This small molecule binds to this protein.
Small molecule (SMILES): CC(C)CCC[C@@H](C)[C@H]1CC[C@H]2[C@@H]3CC=C4C[C@@H](O)CC[C@]4(C)[C@H]3CC[C@]12C

Sequence of chain 1.B:
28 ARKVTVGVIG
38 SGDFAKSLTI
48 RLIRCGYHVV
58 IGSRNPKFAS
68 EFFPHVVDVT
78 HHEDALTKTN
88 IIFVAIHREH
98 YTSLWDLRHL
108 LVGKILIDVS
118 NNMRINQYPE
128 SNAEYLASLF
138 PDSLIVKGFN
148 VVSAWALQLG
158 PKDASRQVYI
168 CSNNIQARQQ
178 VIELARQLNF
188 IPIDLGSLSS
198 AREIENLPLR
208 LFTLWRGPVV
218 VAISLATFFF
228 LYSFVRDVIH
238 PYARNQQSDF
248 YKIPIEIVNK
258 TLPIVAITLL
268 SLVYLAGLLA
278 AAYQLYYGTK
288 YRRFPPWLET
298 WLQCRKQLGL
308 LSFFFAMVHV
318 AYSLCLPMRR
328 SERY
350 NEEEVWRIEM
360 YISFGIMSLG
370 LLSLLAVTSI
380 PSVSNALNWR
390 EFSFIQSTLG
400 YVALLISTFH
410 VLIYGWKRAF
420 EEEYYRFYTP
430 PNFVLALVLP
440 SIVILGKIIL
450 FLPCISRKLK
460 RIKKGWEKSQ

Binding-site contacts:
Ligand atom C22 contacts residue VAL218 of chain 1.B at 4.3 Å (hydrophobic).
Ligand atom C27 contacts residue VAL218 of chain 1.B at 3.8 Å (hydrophobic).
Ligand atom C18 contacts residue TRP298 of chain 1.B at 3.8 Å (hydrophobic).
Ligand atom C26 contacts residue PRO215 of chain 1.B at 3.8 Å (hydrophobic).
Ligand atom C18 contacts residue TRP294 of chain 1.B at 3.5 Å (hydrophobic).
Ligand atom C26 contacts residue GLY214 of chain 1.B at 3.7 Å.
Ligand atom C6 contacts residue TRP294 of chain 1.B at 4.4 Å (hydrophobic).
Ligand atom C27 contacts residue LEU305 of chain 1.B at 3.6 Å (hydrophobic).
Ligand atom C15 contacts residue TRP294 of chain 1.B at 4.0 Å (hydrophobic).
Ligand atom C25 contacts residue VAL218 of chain 1.B at 4.5 Å (hydrophobic).
Ligand atom C7 contacts residue TRP294 of chain 1.B at 4.3 Å (hydrophobic).
Ligand atom C24 contacts residue VAL218 of chain 1.B at 4.4 Å (hydrophobic).
Ligand atom C25 contacts residue CYS301 of chain 1.B at 3.6 Å (hydrophobic).
Ligand atom C19 contacts residue TRP294 of chain 1.B at 3.9 Å (hydrophobic).
Ligand atom C8 contacts residue TRP294 of chain 1.B at 4.2 Å (hydrophobic).
Ligand atom C27 contacts residue CYS301 of chain 1.B at 4.1 Å (hydrophobic).
Ligand atom C23 contacts residue TRP298 of chain 1.B at 4.3 Å (hydrophobic).
Ligand atom C26 contacts residue CYS301 of chain 1.B at 3.5 Å (hydrophobic).